Binding-site contacts:
Ligand atom C1 contacts residue ASN1131 of chain 1.B at 1.4 Å.
Ligand atom O5 contacts residue ASN1131 of chain 1.B at 2.4 Å (h-bond).
Ligand atom C5 contacts residue ASN1131 of chain 1.B at 3.7 Å.
Ligand atom C3 contacts residue ASN1131 of chain 1.B at 3.8 Å.
Ligand atom C4 contacts residue ASN1131 of chain 1.B at 4.2 Å.
Ligand atom C2 contacts residue ASN1131 of chain 1.B at 2.5 Å.
Ligand atom O7 contacts residue ASN1131 of chain 1.B at 3.7 Å.
Ligand atom C8 contacts residue ASN1131 of chain 1.B at 3.8 Å.
Ligand atom C7 contacts residue ASN1131 of chain 1.B at 3.4 Å.
Ligand atom N2 contacts residue ASN1131 of chain 1.B at 2.8 Å (h-bond).

A small-molecule ligand and the protein it binds are described below.
Small molecule (SMILES): CC(=O)N[C@H]1[C@H](O[C@H]2[C@H](O)[C@@H](NC(C)=O)CO[C@@H]2CO)O[C@H](CO)[C@@H](O)[C@@H]1O

Sequence of chain 1.B:
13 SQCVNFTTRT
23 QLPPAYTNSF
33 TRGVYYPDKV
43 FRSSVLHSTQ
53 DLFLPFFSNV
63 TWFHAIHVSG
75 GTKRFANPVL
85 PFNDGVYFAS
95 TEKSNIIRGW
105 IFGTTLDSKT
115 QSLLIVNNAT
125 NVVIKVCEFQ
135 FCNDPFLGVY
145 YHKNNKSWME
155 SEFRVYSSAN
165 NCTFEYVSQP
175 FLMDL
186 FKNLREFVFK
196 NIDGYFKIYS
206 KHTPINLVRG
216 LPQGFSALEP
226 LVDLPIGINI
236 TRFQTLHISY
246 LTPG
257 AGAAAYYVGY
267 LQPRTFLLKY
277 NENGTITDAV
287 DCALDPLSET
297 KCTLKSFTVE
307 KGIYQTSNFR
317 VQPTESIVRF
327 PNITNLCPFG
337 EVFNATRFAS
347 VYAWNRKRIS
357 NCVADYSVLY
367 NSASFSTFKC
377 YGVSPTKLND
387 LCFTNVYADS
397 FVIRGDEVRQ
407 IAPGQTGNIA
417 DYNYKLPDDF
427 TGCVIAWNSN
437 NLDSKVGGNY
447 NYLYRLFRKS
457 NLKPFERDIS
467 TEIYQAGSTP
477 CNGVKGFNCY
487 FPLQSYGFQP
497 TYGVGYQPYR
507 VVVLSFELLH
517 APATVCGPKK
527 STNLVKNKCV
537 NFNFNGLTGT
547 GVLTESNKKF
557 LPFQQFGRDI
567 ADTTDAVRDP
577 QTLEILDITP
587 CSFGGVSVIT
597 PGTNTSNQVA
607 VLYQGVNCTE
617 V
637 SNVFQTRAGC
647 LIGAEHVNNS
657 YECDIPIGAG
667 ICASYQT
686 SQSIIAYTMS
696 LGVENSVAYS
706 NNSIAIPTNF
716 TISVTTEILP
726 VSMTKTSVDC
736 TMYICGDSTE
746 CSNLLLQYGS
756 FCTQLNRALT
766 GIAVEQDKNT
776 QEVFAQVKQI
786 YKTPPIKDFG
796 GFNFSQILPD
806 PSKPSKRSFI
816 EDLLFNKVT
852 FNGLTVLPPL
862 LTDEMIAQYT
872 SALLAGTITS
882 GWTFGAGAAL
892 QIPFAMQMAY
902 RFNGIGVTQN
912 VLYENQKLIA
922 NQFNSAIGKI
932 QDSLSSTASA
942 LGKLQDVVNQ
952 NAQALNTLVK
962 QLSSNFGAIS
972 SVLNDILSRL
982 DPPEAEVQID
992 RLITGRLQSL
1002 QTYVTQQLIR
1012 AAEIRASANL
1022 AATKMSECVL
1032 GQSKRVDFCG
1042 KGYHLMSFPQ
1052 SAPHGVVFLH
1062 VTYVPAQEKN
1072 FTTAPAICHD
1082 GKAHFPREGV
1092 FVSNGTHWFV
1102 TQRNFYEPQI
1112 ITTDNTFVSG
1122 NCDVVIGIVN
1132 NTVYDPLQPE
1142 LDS